Binding-site contacts:
Ligand atom C21 contacts residue ILE888 of chain 1.B at 4.4 Å (hydrophobic).
Ligand atom C6 contacts residue PHE892 of chain 1.B at 3.8 Å (hydrophobic).
Ligand atom C16 contacts residue ASP889 of chain 1.B at 4.3 Å.
Ligand atom C21 contacts residue ASP889 of chain 1.B at 4.2 Å.
Ligand atom C10 contacts residue PHE892 of chain 1.B at 4.2 Å (hydrophobic).
Ligand atom C19 contacts residue ILE888 of chain 1.B at 4.0 Å (hydrophobic).
Ligand atom C13 contacts residue PHE892 of chain 1.B at 4.0 Å (hydrophobic).
Ligand atom C1 contacts residue YUY1 of chain 1.I at 4.3 Å.
Ligand atom C8 contacts residue YUY1 of chain 1.I at 4.5 Å.
Ligand atom C15 contacts residue YUY1 of chain 1.I at 4.1 Å.
Ligand atom C22 contacts residue ASP889 of chain 1.B at 4.2 Å.
Ligand atom C9 contacts residue PHE892 of chain 1.B at 4.0 Å (hydrophobic).
Ligand atom C contacts residue YUY1 of chain 1.I at 3.4 Å.
Ligand atom C26 contacts residue YUY1 of chain 1.I at 4.0 Å.
Ligand atom C25 contacts residue PHE892 of chain 1.B at 4.3 Å (hydrophobic).
Ligand atom C11 contacts residue PHE892 of chain 1.B at 3.4 Å (hydrophobic).
Ligand atom C7 contacts residue PHE892 of chain 1.B at 4.3 Å (hydrophobic).
Ligand atom C12 contacts residue PHE892 of chain 1.B at 3.9 Å (hydrophobic).
Ligand atom C14 contacts residue PHE892 of chain 1.B at 4.4 Å (hydrophobic).
Ligand atom C20 contacts residue ILE888 of chain 1.B at 4.2 Å (hydrophobic).
Ligand atom C16 contacts residue YUY1 of chain 1.I at 4.3 Å.

Sequence of chain 1.B:
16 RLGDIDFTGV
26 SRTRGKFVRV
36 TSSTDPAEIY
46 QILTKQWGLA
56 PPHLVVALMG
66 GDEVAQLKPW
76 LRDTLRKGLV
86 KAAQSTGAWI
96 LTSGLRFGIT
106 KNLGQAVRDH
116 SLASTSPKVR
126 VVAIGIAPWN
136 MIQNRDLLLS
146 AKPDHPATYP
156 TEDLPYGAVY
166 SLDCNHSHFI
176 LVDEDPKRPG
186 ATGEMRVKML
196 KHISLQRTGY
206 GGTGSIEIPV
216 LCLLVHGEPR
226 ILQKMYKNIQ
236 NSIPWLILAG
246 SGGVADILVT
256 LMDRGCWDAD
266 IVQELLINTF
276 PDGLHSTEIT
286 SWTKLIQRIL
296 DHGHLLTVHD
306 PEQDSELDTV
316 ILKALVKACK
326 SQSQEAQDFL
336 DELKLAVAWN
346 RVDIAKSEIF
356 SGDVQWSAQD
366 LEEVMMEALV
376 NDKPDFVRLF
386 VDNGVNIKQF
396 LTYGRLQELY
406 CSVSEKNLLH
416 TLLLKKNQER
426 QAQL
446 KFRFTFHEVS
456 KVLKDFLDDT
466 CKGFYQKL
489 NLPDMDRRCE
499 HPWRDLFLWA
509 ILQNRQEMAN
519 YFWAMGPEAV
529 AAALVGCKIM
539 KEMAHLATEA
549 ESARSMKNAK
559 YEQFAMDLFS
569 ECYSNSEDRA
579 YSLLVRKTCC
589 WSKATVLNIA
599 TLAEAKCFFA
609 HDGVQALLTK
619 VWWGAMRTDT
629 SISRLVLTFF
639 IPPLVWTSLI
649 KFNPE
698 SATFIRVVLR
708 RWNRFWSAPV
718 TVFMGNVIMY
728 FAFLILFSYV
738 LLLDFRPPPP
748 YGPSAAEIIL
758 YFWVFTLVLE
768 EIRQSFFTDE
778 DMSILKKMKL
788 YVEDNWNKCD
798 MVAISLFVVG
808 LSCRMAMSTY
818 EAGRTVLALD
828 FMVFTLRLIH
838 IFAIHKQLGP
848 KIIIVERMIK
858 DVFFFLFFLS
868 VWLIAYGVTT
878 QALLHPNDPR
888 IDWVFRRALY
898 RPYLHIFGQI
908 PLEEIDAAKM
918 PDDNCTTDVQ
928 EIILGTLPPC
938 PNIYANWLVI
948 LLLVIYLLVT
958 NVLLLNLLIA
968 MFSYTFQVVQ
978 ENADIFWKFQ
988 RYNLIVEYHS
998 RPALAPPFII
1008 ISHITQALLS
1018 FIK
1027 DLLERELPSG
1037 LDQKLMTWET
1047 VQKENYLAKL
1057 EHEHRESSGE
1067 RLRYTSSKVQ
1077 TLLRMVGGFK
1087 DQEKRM

The protein below binds the small molecule below.
Small molecule (SMILES): C[C@@H]1CC[C@@]2(OC1)O[C@H]1C[C@H]3[C@@H]4CC=C5C[C@@H](O)CC[C@]5(C)[C@H]4CC[C@]3(C)[C@H]1[C@@H]2C